The small molecule below binds the protein below.
Small molecule (SMILES): CC(=O)N[C@H]1[C@H](O[C@H]2[C@H](O)[C@@H](NC(C)=O)CO[C@@H]2CO)O[C@H](CO)[C@@H](O)[C@@H]1O

Sequence of chain 1.C:
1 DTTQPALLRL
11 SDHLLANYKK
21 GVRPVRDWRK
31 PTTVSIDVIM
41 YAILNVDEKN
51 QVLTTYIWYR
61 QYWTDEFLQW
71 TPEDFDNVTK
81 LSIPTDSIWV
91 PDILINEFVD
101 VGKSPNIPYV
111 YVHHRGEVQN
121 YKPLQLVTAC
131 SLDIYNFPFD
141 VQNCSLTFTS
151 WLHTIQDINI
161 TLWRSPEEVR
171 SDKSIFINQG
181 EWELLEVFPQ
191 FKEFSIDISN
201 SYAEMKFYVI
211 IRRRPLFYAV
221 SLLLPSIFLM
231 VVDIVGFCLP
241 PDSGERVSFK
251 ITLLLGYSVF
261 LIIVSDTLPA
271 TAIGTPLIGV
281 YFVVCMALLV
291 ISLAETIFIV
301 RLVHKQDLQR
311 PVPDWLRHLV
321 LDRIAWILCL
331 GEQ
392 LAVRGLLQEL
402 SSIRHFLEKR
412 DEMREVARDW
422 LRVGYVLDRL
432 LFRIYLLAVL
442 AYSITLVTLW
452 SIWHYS

Binding-site contacts:
Ligand atom C7 contacts residue ASN77 of chain 1.C at 3.3 Å.
Ligand atom N2 contacts residue GLU73 of chain 1.C at 3.9 Å.
Ligand atom C3 contacts residue GLU73 of chain 1.C at 4.1 Å.
Ligand atom C4 contacts residue ASN77 of chain 1.C at 4.2 Å.
Ligand atom O6 contacts residue ASN77 of chain 1.C at 4.5 Å.
Ligand atom C8 contacts residue ASP76 of chain 1.C at 4.1 Å.
Ligand atom C1 contacts residue ASN77 of chain 1.C at 1.4 Å.
Ligand atom O5 contacts residue ASN77 of chain 1.C at 2.4 Å (h-bond).
Ligand atom N2 contacts residue ASN77 of chain 1.C at 2.9 Å (h-bond).
Ligand atom C8 contacts residue ASN77 of chain 1.C at 4.5 Å.
Ligand atom O5 contacts residue GLU73 of chain 1.C at 4.1 Å.
Ligand atom C5 contacts residue GLU73 of chain 1.C at 4.2 Å.
Ligand atom C2 contacts residue GLU73 of chain 1.C at 4.1 Å.
Ligand atom C5 contacts residue ASN77 of chain 1.C at 3.7 Å.
Ligand atom C3 contacts residue ASN77 of chain 1.C at 3.8 Å.
Ligand atom C1 contacts residue GLU73 of chain 1.C at 3.4 Å.
Ligand atom O7 contacts residue ASN77 of chain 1.C at 3.3 Å (h-bond).
Ligand atom C2 contacts residue ASN77 of chain 1.C at 2.5 Å.